Binding-site contacts:
Ligand atom N2 contacts residue GLU232 of chain 2.A at 2.4 Å (salt-bridge).
Ligand atom C6 contacts residue SER236 of chain 2.A at 4.2 Å.
Ligand atom O5 contacts residue SER236 of chain 2.A at 4.3 Å.
Ligand atom O5 contacts residue ASN239 of chain 2.A at 2.4 Å (h-bond).
Ligand atom C3 contacts residue ASN239 of chain 2.A at 3.8 Å.
Ligand atom C7 contacts residue GLU232 of chain 2.A at 3.0 Å.
Ligand atom O4 contacts residue GLU232 of chain 2.A at 2.3 Å (salt-bridge).
Ligand atom C1 contacts residue ASN239 of chain 2.A at 1.4 Å.
Ligand atom O7 contacts residue GLU232 of chain 2.A at 4.1 Å.
Ligand atom O7 contacts residue ASN239 of chain 2.A at 2.6 Å (h-bond).
Ligand atom O5 contacts residue THR241 of chain 2.A at 4.1 Å.
Ligand atom N2 contacts residue ASN239 of chain 2.A at 2.9 Å (h-bond).
Ligand atom C1 contacts residue THR241 of chain 2.A at 3.5 Å.
Ligand atom C5 contacts residue GLU232 of chain 2.A at 4.4 Å.
Ligand atom C4 contacts residue GLU232 of chain 2.A at 3.4 Å.
Ligand atom C3 contacts residue GLU232 of chain 2.A at 3.5 Å.
Ligand atom C1 contacts residue GLU232 of chain 2.A at 3.7 Å.
Ligand atom O6 contacts residue SER236 of chain 2.A at 4.4 Å.
Ligand atom C7 contacts residue ASN239 of chain 2.A at 2.9 Å.
Ligand atom O5 contacts residue GLU235 of chain 2.A at 4.0 Å.
Ligand atom C8 contacts residue GLU232 of chain 2.A at 3.1 Å.
Ligand atom O6 contacts residue GLU235 of chain 2.A at 3.1 Å (salt-bridge).
Ligand atom C6 contacts residue GLU232 of chain 2.A at 3.3 Å.
Ligand atom C8 contacts residue ASN239 of chain 2.A at 4.2 Å.
Ligand atom C5 contacts residue ASN239 of chain 2.A at 3.7 Å.
Ligand atom C1 contacts residue GLU235 of chain 2.A at 4.4 Å.
Ligand atom C6 contacts residue GLU235 of chain 2.A at 4.3 Å.
Ligand atom C2 contacts residue GLU232 of chain 2.A at 3.3 Å.
Ligand atom C2 contacts residue ASN239 of chain 2.A at 2.5 Å.
Ligand atom N2 contacts residue THR241 of chain 2.A at 4.5 Å.
Ligand atom O6 contacts residue GLU232 of chain 2.A at 3.3 Å (salt-bridge).
Ligand atom C5 contacts residue THR241 of chain 2.A at 4.2 Å.
Ligand atom C4 contacts residue ASN239 of chain 2.A at 4.3 Å.

Sequence of chain 2.A:
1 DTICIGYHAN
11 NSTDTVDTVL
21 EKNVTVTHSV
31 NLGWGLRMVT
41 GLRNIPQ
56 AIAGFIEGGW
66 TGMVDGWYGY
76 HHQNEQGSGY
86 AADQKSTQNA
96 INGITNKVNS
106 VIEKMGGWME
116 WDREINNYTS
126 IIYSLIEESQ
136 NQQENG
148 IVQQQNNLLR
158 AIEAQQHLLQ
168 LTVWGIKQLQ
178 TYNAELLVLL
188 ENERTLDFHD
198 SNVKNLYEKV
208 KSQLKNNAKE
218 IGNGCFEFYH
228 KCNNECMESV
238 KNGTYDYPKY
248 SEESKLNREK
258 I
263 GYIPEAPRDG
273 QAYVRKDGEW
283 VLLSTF

This protein binds this small molecule.
Small molecule (SMILES): CC(=O)N[C@H]1[C@H](O[C@H]2[C@H](O)[C@@H](NC(C)=O)CO[C@@H]2CO)O[C@H](CO)[C@@H](O)[C@@H]1O